This protein binds this small molecule.
Small molecule (SMILES): CC[C@H](C)[C@H](NC(=O)[C@H](COP(=O)(O)O)NC(=O)CNC(=O)[C@H](C)N)C(=O)N1CCC[C@H]1C(=O)NCC(=O)N[C@@H](C)C(=O)N[C@@H](C)C(=O)N[C@H](C=O)CO

Sequence of chain 2.A:
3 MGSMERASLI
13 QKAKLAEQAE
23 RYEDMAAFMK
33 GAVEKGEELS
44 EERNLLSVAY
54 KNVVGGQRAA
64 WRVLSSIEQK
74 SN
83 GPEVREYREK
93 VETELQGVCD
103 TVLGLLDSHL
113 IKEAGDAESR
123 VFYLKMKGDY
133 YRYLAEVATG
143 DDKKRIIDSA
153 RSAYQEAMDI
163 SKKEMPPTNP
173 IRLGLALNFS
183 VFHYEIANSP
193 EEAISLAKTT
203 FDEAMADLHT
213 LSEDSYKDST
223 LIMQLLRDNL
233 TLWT

Binding-site contacts:
Ligand atom CB contacts residue ASN180 of chain 2.A at 3.3 Å.
Ligand atom CG1 contacts residue V3W1 of chain 2.D at 3.8 Å.
Ligand atom O1P contacts residue ARG61 of chain 2.A at 2.9 Å (salt-bridge).
Ligand atom CB contacts residue VAL51 of chain 2.A at 3.5 Å (hydrophobic).
Ligand atom C contacts residue ASN55 of chain 2.A at 3.6 Å.
Ligand atom O contacts residue VAL183 of chain 2.A at 3.5 Å.
Ligand atom CD contacts residue LEU227 of chain 2.A at 3.7 Å (hydrophobic).
Ligand atom N contacts residue ASN231 of chain 2.A at 2.9 Å (h-bond).
Ligand atom C contacts residue GLU19 of chain 2.A at 3.7 Å.
Ligand atom O contacts residue VAL51 of chain 2.A at 3.6 Å.
Ligand atom O3P contacts residue TYR135 of chain 2.A at 2.5 Å (h-bond).
Ligand atom O3P contacts residue ARG134 of chain 2.A at 2.8 Å (salt-bridge).
Ligand atom O contacts residue VAL51 of chain 2.A at 3.6 Å.
Ligand atom C contacts residue ASN231 of chain 2.A at 3.7 Å.
Ligand atom C contacts residue LEU179 of chain 2.A at 3.8 Å (hydrophobic).
Ligand atom O contacts residue LEU48 of chain 2.A at 3.7 Å.
Ligand atom O1P contacts residue ARG134 of chain 2.A at 2.9 Å (salt-bridge).
Ligand atom CA contacts residue ASN231 of chain 2.A at 3.6 Å.
Ligand atom CA contacts residue ASN55 of chain 2.A at 3.5 Å.
Ligand atom O contacts residue ASN55 of chain 2.A at 3.0 Å (h-bond).
Ligand atom CB contacts residue TRP235 of chain 2.A at 3.6 Å (hydrophobic).
Ligand atom O contacts residue GLU19 of chain 2.A at 3.1 Å (salt-bridge).
Ligand atom N contacts residue LEU234 of chain 2.A at 3.3 Å.
Ligand atom N contacts residue LEU179 of chain 2.A at 3.6 Å.
Ligand atom C contacts residue GLU19 of chain 2.A at 2.9 Å.
Ligand atom N contacts residue GLU19 of chain 2.A at 2.7 Å (salt-bridge).
Ligand atom C contacts residue ASN180 of chain 2.A at 3.6 Å.
Ligand atom O contacts residue ASN231 of chain 2.A at 2.9 Å (h-bond).
Ligand atom CA contacts residue ASN180 of chain 2.A at 3.4 Å.
Ligand atom CG1 contacts residue GLY176 of chain 2.A at 3.7 Å.
Ligand atom N contacts residue ASN180 of chain 2.A at 2.9 Å (h-bond).
Ligand atom P contacts residue TYR135 of chain 2.A at 3.7 Å.
Ligand atom O2P contacts residue ARG61 of chain 2.A at 2.8 Å (salt-bridge).
Ligand atom O contacts residue LYS54 of chain 2.A at 3.7 Å.
Ligand atom P contacts residue ARG61 of chain 2.A at 3.6 Å.
Ligand atom O contacts residue GLU187 of chain 2.A at 3.4 Å (salt-bridge).
Ligand atom CB contacts residue GLU187 of chain 2.A at 3.2 Å.
Ligand atom CG1 contacts residue LYS127 of chain 2.A at 3.8 Å.
Ligand atom CA contacts residue GLU19 of chain 2.A at 3.3 Å.
Ligand atom OG contacts residue ASN47 of chain 2.A at 3.5 Å.